This small molecule binds to this protein.
Small molecule (SMILES): CC(=O)N[C@H]1[C@H](O[C@H]2[C@H](O)[C@@H](NC(C)=O)CO[C@@H]2CO)O[C@H](CO)[C@@H](O[C@@H]2O[C@H](CO)[C@@H](O)[C@H](O)[C@@H]2O)[C@@H]1O

Sequence of chain 33.F:
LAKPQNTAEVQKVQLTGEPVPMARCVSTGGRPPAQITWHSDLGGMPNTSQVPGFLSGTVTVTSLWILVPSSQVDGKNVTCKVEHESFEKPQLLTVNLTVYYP

Binding-site contacts:
Ligand atom C1 contacts residue ASN96 of chain 33.F at 1.4 Å.
Ligand atom C2 contacts residue ASN96 of chain 33.F at 2.6 Å.
Ligand atom N2 contacts residue GLY75 of chain 33.F at 2.6 Å (h-bond).
Ligand atom C3 contacts residue ASN96 of chain 33.F at 3.8 Å.
Ligand atom C7 contacts residue NAG1 of chain 33.K at 4.3 Å.
Ligand atom O7 contacts residue NAG1 of chain 33.K at 3.4 Å.
Ligand atom C3 contacts residue GLY75 of chain 33.F at 4.4 Å.
Ligand atom N2 contacts residue ASN96 of chain 33.F at 3.1 Å (h-bond).
Ligand atom O7 contacts residue ASN77 of chain 33.F at 3.4 Å (h-bond).
Ligand atom C4 contacts residue ASN96 of chain 33.F at 4.2 Å.
Ligand atom C5 contacts residue ASN96 of chain 33.F at 3.5 Å.
Ligand atom C7 contacts residue ASN96 of chain 33.F at 3.5 Å.
Ligand atom O5 contacts residue ASN96 of chain 33.F at 2.2 Å (h-bond).
Ligand atom C8 contacts residue LYS76 of chain 33.F at 4.0 Å.
Ligand atom O7 contacts residue GLY75 of chain 33.F at 4.0 Å.
Ligand atom C7 contacts residue ASN77 of chain 33.F at 3.8 Å.
Ligand atom C2 contacts residue GLY75 of chain 33.F at 3.8 Å.
Ligand atom C7 contacts residue GLY75 of chain 33.F at 2.9 Å.
Ligand atom C8 contacts residue ASN77 of chain 33.F at 3.7 Å.
Ligand atom C1 contacts residue GLY75 of chain 33.F at 3.9 Å.
Ligand atom O7 contacts residue ASN96 of chain 33.F at 3.4 Å (h-bond).
Ligand atom C8 contacts residue NAG1 of chain 33.K at 4.3 Å.
Ligand atom C8 contacts residue GLY75 of chain 33.F at 2.5 Å.